A protein and the small-molecule ligand that binds it are described below.
Small molecule (SMILES): COc1cc(C(=O)[O-])ccc1O

Sequence of chain 1.A:
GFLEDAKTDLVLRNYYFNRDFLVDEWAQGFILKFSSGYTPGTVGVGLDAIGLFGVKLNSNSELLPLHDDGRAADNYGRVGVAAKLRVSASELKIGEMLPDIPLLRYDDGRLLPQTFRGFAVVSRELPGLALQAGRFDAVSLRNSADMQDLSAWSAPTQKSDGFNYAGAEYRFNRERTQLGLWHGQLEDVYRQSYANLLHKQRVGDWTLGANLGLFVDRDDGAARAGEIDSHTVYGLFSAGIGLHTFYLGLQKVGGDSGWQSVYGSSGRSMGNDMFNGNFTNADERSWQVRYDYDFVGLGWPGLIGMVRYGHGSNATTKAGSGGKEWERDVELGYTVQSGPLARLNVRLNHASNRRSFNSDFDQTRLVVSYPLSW

Binding-site contacts:
Ligand atom O3 contacts residue ARG370 of chain 1.A at 3.2 Å.
Ligand atom OM contacts residue SER372 of chain 1.A at 3.6 Å.
Ligand atom CM1 contacts residue TRP342 of chain 1.A at 3.5 Å (hydrophobic).
Ligand atom CO1 contacts residue LYS340 of chain 1.A at 4.0 Å.
Ligand atom CO1 contacts residue HIS327 of chain 1.A at 4.0 Å.
Ligand atom CC contacts residue HIS327 of chain 1.A at 3.9 Å.
Ligand atom CZ contacts residue ARG371 of chain 1.A at 4.0 Å.
Ligand atom CO2 contacts residue LYS340 of chain 1.A at 4.2 Å.
Ligand atom O2 contacts residue LYS340 of chain 1.A at 4.0 Å.
Ligand atom O3 contacts residue SER372 of chain 1.A at 3.2 Å (h-bond).
Ligand atom CM1 contacts residue ARG371 of chain 1.A at 4.5 Å.
Ligand atom CM2 contacts residue LYS340 of chain 1.A at 4.4 Å.
Ligand atom O2 contacts residue HIS327 of chain 1.A at 2.8 Å (h-bond).
Ligand atom CM2 contacts residue SER372 of chain 1.A at 4.0 Å.
Ligand atom CM1 contacts residue ARG370 of chain 1.A at 3.7 Å.
Ligand atom CM1 contacts residue GLU341 of chain 1.A at 3.8 Å.
Ligand atom CO1 contacts residue TRP342 of chain 1.A at 3.6 Å (hydrophobic).
Ligand atom CO1 contacts residue GLU341 of chain 1.A at 4.1 Å.
Ligand atom CZ contacts residue SER372 of chain 1.A at 3.8 Å.
Ligand atom C1 contacts residue HIS327 of chain 1.A at 4.5 Å.
Ligand atom CC contacts residue LYS340 of chain 1.A at 3.6 Å.
Ligand atom CV contacts residue SER372 of chain 1.A at 3.9 Å.
Ligand atom CZ contacts residue ARG370 of chain 1.A at 4.1 Å.
Ligand atom O1 contacts residue LYS340 of chain 1.A at 3.4 Å.
Ligand atom CM1 contacts residue LYS340 of chain 1.A at 3.9 Å.
Ligand atom O3 contacts residue ARG371 of chain 1.A at 3.0 Å (salt-bridge).
Ligand atom CZ contacts residue LYS340 of chain 1.A at 3.9 Å.
Ligand atom O3 contacts residue ASP376 of chain 1.A at 4.3 Å.
Ligand atom C1 contacts residue LYS340 of chain 1.A at 3.8 Å.
Ligand atom O3 contacts residue LYS340 of chain 1.A at 4.1 Å.